Binding-site contacts:
Ligand atom N01 contacts residue GLU296 of chain 1.A at 2.7 Å (salt-bridge).
Ligand atom C21 contacts residue HEM1 of chain 1.C at 3.5 Å.
Ligand atom C09 contacts residue GLU296 of chain 1.A at 3.4 Å.
Ligand atom O12 contacts residue HEM1 of chain 1.C at 3.7 Å.
Ligand atom N28 contacts residue MET274 of chain 1.A at 3.8 Å.
Ligand atom C09 contacts residue HEM1 of chain 1.C at 3.4 Å.
Ligand atom N28 contacts residue TYR410 of chain 1.A at 3.8 Å.
Ligand atom C27 contacts residue ASN273 of chain 1.A at 3.3 Å.
Ligand atom C24 contacts residue HEM1 of chain 1.C at 3.7 Å.
Ligand atom C10 contacts residue HEM1 of chain 1.C at 3.8 Å.
Ligand atom C23 contacts residue HEM1 of chain 1.C at 3.7 Å.
Ligand atom N02 contacts residue PRO269 of chain 1.A at 3.6 Å.
Ligand atom C08 contacts residue VAL271 of chain 1.A at 3.7 Å (hydrophobic).
Ligand atom C26 contacts residue HEM1 of chain 1.C at 3.4 Å.
Ligand atom C22 contacts residue HEM1 of chain 1.C at 3.6 Å.
Ligand atom C03 contacts residue HEM1 of chain 1.C at 3.1 Å.
Ligand atom C24 contacts residue TYR410 of chain 1.A at 3.7 Å (hydrophobic).
Ligand atom C02 contacts residue TRP291 of chain 1.A at 3.7 Å (hydrophobic).
Ligand atom C07 contacts residue VAL271 of chain 1.A at 3.4 Å (hydrophobic).
Ligand atom C29 contacts residue TRP382 of chain 1.A at 3.8 Å (hydrophobic).
Ligand atom N02 contacts residue TYR292 of chain 1.A at 3.4 Å.
Ligand atom N28 contacts residue ASN273 of chain 1.A at 3.1 Å (h-bond).
Ligand atom C06 contacts residue PHE288 of chain 1.A at 3.7 Å (hydrophobic).
Ligand atom C04 contacts residue HEM1 of chain 1.C at 3.2 Å.
Ligand atom N01 contacts residue HEM1 of chain 1.C at 3.8 Å.
Ligand atom C08 contacts residue HEM1 of chain 1.C at 3.6 Å.
Ligand atom C06 contacts residue HEM1 of chain 1.C at 3.1 Å.
Ligand atom C27 contacts residue TYR410 of chain 1.A at 3.8 Å (hydrophobic).
Ligand atom N02 contacts residue HEM1 of chain 1.C at 3.8 Å.
Ligand atom C06 contacts residue VAL271 of chain 1.A at 3.8 Å (hydrophobic).
Ligand atom C07 contacts residue HEM1 of chain 1.C at 3.4 Å.
Ligand atom C02 contacts residue HEM1 of chain 1.C at 3.6 Å.
Ligand atom C10 contacts residue GLU296 of chain 1.A at 3.5 Å.
Ligand atom C05 contacts residue HEM1 of chain 1.C at 3.6 Å.
Ligand atom N02 contacts residue TRP291 of chain 1.A at 2.7 Å (h-bond).
Ligand atom C11 contacts residue HEM1 of chain 1.C at 3.3 Å.
Ligand atom O12 contacts residue VAL271 of chain 1.A at 3.6 Å.
Ligand atom C25 contacts residue HEM1 of chain 1.C at 3.5 Å.
Ligand atom C02 contacts residue GLU296 of chain 1.A at 3.5 Å.
Ligand atom N02 contacts residue GLU296 of chain 1.A at 2.7 Å (salt-bridge).

A small-molecule ligand and the protein it binds are described below.
Small molecule (SMILES): CNCc1cc(C#N)cc(OCc2ccc3ccc(N)nc3c2)c1

Sequence of chain 1.A:
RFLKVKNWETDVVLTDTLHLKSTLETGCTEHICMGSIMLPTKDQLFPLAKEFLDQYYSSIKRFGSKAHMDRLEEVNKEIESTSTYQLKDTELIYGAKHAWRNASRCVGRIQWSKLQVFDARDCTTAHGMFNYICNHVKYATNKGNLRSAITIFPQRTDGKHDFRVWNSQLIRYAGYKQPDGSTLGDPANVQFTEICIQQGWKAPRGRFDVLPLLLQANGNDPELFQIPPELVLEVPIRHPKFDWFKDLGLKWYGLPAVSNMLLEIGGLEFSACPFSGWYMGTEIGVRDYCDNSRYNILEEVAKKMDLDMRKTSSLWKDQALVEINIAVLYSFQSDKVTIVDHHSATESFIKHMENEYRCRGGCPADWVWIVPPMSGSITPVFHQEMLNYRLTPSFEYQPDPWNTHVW